A protein and the small-molecule ligand that binds it are described below.
Small molecule (SMILES): CC(=O)N[C@H]1[C@H](O[C@H]2[C@H](O)[C@@H](NC(C)=O)CO[C@@H]2CO[C@@H]2O[C@@H](C)[C@@H](O)[C@@H](O)[C@@H]2O)O[C@H](CO)[C@@H](O)[C@@H]1O

Sequence of chain 1.A:
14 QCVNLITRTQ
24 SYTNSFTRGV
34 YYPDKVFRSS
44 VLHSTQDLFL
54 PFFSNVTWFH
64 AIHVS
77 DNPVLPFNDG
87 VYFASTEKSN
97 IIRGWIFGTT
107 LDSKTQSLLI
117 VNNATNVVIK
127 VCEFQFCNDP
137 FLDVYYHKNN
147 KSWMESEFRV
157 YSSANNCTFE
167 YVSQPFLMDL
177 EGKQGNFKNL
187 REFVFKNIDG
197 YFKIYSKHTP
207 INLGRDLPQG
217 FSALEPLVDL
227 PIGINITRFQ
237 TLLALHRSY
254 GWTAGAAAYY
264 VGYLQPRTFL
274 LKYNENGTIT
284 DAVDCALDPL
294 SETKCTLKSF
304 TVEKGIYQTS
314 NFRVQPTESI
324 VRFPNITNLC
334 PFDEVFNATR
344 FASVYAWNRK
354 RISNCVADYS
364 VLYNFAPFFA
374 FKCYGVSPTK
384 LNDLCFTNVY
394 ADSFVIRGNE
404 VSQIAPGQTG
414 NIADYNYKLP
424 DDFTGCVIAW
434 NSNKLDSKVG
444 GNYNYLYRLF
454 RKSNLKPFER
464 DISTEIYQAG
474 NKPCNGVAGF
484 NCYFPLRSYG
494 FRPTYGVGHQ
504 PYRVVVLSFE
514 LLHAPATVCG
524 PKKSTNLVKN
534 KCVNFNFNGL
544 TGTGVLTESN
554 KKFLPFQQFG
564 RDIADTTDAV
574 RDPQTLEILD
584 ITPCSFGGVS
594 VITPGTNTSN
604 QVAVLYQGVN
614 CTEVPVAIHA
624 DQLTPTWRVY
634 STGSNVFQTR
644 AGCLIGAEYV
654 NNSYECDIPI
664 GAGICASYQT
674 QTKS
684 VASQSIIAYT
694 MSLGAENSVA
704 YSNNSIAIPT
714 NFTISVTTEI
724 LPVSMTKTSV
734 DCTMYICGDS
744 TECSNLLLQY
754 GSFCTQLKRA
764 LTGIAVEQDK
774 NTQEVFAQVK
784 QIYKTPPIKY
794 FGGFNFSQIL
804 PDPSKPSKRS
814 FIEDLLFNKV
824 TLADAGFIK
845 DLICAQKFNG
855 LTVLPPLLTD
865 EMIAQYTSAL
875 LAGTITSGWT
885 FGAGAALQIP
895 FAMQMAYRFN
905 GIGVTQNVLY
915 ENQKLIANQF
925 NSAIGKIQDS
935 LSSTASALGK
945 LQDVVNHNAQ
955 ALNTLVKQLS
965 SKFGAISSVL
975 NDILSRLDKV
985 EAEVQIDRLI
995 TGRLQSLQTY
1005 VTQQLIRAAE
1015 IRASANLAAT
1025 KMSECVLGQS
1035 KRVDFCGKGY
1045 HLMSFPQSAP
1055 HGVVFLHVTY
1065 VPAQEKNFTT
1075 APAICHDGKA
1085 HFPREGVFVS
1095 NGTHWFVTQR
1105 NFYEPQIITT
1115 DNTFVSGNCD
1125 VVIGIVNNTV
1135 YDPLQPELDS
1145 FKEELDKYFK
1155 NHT

Binding-site contacts:
Ligand atom O7 contacts residue ALA703 of chain 1.A at 4.3 Å.
Ligand atom C1 contacts residue ALA703 of chain 1.A at 4.4 Å (hydrophobic).
Ligand atom C8 contacts residue ASN1071 of chain 1.A at 3.9 Å.
Ligand atom C5 contacts residue ALA703 of chain 1.A at 4.0 Å (hydrophobic).
Ligand atom C8 contacts residue GLU1069 of chain 1.A at 3.7 Å.
Ligand atom C2 contacts residue ASN1071 of chain 1.A at 2.3 Å.
Ligand atom C1 contacts residue ASN1071 of chain 1.A at 1.4 Å.
Ligand atom C4 contacts residue ASN1071 of chain 1.A at 4.2 Å.
Ligand atom C3 contacts residue ASN1071 of chain 1.A at 3.7 Å.
Ligand atom O4 contacts residue ALA703 of chain 1.A at 4.1 Å.
Ligand atom O7 contacts residue ASN1071 of chain 1.A at 3.4 Å (h-bond).
Ligand atom C4 contacts residue ALA703 of chain 1.A at 4.2 Å (hydrophobic).
Ligand atom C2 contacts residue ASN1071 of chain 1.A at 4.1 Å.
Ligand atom N2 contacts residue ASN1071 of chain 1.A at 2.8 Å (h-bond).
Ligand atom C3 contacts residue ALA703 of chain 1.A at 3.9 Å (hydrophobic).
Ligand atom O2 contacts residue ASN1071 of chain 1.A at 4.4 Å.
Ligand atom C5 contacts residue ASN1071 of chain 1.A at 3.7 Å.
Ligand atom O5 contacts residue ASN1071 of chain 1.A at 2.4 Å (h-bond).
Ligand atom C7 contacts residue ASN1071 of chain 1.A at 3.3 Å.